This protein binds this small molecule.
Small molecule (SMILES): CC(=O)N[C@H]1[C@H](O[C@H]2[C@H](O)[C@@H](NC(C)=O)CO[C@@H]2CO)O[C@H](CO)[C@@H](O)[C@@H]1O

Sequence of chain 1.A:
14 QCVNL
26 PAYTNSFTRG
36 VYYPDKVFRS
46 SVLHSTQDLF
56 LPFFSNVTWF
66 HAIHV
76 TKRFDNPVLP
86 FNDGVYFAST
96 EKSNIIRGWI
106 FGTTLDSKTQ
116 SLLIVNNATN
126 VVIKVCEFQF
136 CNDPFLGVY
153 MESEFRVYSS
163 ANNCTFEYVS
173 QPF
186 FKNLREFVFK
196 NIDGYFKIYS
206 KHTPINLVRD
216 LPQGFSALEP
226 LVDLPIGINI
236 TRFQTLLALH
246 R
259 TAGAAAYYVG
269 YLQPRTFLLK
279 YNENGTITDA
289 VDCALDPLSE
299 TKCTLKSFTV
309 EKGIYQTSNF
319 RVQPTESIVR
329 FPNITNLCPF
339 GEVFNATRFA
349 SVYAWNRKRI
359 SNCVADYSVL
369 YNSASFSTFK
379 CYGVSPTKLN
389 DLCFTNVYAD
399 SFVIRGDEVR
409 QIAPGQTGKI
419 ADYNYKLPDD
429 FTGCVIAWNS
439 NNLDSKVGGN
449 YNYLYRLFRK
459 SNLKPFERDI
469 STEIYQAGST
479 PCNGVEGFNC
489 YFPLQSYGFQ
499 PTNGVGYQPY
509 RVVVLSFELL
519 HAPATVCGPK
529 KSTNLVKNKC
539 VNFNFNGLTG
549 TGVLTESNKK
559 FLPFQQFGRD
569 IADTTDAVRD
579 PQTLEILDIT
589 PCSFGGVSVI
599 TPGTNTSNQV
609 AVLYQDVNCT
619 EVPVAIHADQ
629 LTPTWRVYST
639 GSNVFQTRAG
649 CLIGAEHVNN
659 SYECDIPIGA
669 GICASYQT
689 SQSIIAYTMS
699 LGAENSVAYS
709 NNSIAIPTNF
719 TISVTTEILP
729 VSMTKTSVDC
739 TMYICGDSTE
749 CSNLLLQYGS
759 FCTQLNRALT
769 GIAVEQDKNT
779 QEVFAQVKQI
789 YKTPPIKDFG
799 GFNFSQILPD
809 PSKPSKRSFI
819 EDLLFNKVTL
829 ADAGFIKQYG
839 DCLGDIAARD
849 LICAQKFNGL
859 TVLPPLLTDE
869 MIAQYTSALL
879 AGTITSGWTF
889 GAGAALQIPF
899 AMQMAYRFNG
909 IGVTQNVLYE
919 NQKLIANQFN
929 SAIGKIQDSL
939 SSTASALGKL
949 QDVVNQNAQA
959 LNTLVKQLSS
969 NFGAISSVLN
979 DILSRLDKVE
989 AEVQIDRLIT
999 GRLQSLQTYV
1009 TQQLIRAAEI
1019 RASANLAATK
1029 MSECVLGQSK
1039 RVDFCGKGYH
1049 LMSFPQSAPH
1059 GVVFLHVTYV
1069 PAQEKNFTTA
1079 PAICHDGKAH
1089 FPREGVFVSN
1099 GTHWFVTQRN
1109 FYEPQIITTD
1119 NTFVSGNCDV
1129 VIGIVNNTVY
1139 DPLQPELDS

Binding-site contacts:
Ligand atom C7 contacts residue GLU154 of chain 1.A at 3.7 Å.
Ligand atom C3 contacts residue ASN125 of chain 1.A at 3.6 Å.
Ligand atom C7 contacts residue ASN122 of chain 1.A at 3.0 Å.
Ligand atom O7 contacts residue GLU154 of chain 1.A at 3.5 Å (salt-bridge).
Ligand atom C4 contacts residue ASN122 of chain 1.A at 4.3 Å.
Ligand atom C5 contacts residue ASN122 of chain 1.A at 3.7 Å.
Ligand atom C7 contacts residue THR124 of chain 1.A at 3.6 Å.
Ligand atom C8 contacts residue THR124 of chain 1.A at 3.7 Å.
Ligand atom C4 contacts residue ASN125 of chain 1.A at 3.7 Å.
Ligand atom C2 contacts residue THR124 of chain 1.A at 3.7 Å.
Ligand atom O7 contacts residue THR124 of chain 1.A at 4.5 Å.
Ligand atom O5 contacts residue ASN122 of chain 1.A at 2.4 Å (h-bond).
Ligand atom O4 contacts residue ASN125 of chain 1.A at 3.7 Å.
Ligand atom C1 contacts residue ASN125 of chain 1.A at 3.6 Å.
Ligand atom C8 contacts residue ASN122 of chain 1.A at 3.8 Å.
Ligand atom C2 contacts residue ASN122 of chain 1.A at 2.5 Å.
Ligand atom C8 contacts residue ASN125 of chain 1.A at 3.9 Å.
Ligand atom C3 contacts residue ASN122 of chain 1.A at 3.8 Å.
Ligand atom C2 contacts residue ASN125 of chain 1.A at 4.1 Å.
Ligand atom O5 contacts residue VAL127 of chain 1.A at 3.8 Å.
Ligand atom C1 contacts residue THR124 of chain 1.A at 3.4 Å.
Ligand atom C3 contacts residue THR124 of chain 1.A at 4.1 Å.
Ligand atom C5 contacts residue VAL127 of chain 1.A at 4.1 Å (hydrophobic).
Ligand atom C5 contacts residue ASN125 of chain 1.A at 3.1 Å.
Ligand atom O5 contacts residue ASN125 of chain 1.A at 3.7 Å.
Ligand atom N2 contacts residue THR124 of chain 1.A at 3.2 Å.
Ligand atom C8 contacts residue GLU154 of chain 1.A at 3.2 Å.
Ligand atom C6 contacts residue VAL127 of chain 1.A at 3.6 Å (hydrophobic).
Ligand atom C1 contacts residue ASN122 of chain 1.A at 1.4 Å.
Ligand atom N2 contacts residue ASN122 of chain 1.A at 3.0 Å (h-bond).
Ligand atom C6 contacts residue ASN125 of chain 1.A at 4.1 Å.
Ligand atom O7 contacts residue ASN122 of chain 1.A at 2.6 Å (h-bond).
Ligand atom O6 contacts residue VAL127 of chain 1.A at 4.4 Å.